Sequence of chain 1.H:
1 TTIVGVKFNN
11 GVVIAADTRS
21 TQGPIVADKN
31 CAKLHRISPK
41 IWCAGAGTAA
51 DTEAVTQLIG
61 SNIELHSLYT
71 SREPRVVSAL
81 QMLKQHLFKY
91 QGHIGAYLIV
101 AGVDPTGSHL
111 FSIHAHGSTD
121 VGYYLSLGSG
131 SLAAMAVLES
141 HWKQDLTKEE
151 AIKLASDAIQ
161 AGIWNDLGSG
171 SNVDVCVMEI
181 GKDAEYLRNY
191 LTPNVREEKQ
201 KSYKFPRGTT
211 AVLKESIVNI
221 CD

Sequence of chain 1.I:
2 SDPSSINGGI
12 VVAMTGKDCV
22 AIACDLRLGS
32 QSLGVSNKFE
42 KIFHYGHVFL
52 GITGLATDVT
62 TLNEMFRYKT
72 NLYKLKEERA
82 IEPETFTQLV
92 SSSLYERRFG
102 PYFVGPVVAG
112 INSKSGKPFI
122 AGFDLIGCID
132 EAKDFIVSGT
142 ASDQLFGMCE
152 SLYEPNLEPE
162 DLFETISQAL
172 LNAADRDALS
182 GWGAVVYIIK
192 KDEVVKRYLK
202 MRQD

Binding-site contacts:
Ligand atom C51 contacts residue GLY168 of chain 1.H at 3.7 Å.
Ligand atom C35 contacts residue THR48 of chain 1.H at 3.6 Å.
Ligand atom N41 contacts residue THR1 of chain 1.H at 3.7 Å.
Ligand atom C43 contacts residue THR1 of chain 1.H at 2.7 Å.
Ligand atom O9 contacts residue ASP125 of chain 1.I at 3.7 Å.
Ligand atom C47 contacts residue THR1 of chain 1.H at 1.4 Å.
Ligand atom C24 contacts residue ALA49 of chain 1.H at 3.8 Å (hydrophobic).
Ligand atom O48 contacts residue MES1 of chain 1.FA at 2.6 Å (h-bond).
Ligand atom N22 contacts residue ASP125 of chain 1.I at 3.2 Å (salt-bridge).
Ligand atom C59 contacts residue THR1 of chain 1.H at 2.5 Å.
Ligand atom C51 contacts residue THR1 of chain 1.H at 1.5 Å.
Ligand atom N30 contacts residue THR21 of chain 1.H at 3.1 Å (h-bond).
Ligand atom C58 contacts residue ARG19 of chain 1.H at 3.2 Å.
Ligand atom C58 contacts residue LYS33 of chain 1.H at 3.7 Å.
Ligand atom C31 contacts residue GLY47 of chain 1.H at 3.5 Å.
Ligand atom O40 contacts residue THR21 of chain 1.H at 3.1 Å (h-bond).
Ligand atom O29 contacts residue ALA49 of chain 1.H at 3.0 Å (h-bond).
Ligand atom C42 contacts residue THR1 of chain 1.H at 2.4 Å.
Ligand atom C58 contacts residue THR1 of chain 1.H at 2.5 Å.
Ligand atom O60 contacts residue MES1 of chain 1.FA at 2.7 Å (h-bond).
Ligand atom O48 contacts residue THR1 of chain 1.H at 2.3 Å (h-bond).
Ligand atom C58 contacts residue GLY168 of chain 1.H at 3.0 Å.
Ligand atom C19 contacts residue THR48 of chain 1.H at 3.6 Å.
Ligand atom O60 contacts residue THR1 of chain 1.H at 2.8 Å (h-bond).
Ligand atom O40 contacts residue SER20 of chain 1.H at 3.5 Å (h-bond).
Ligand atom C39 contacts residue GLY47 of chain 1.H at 3.7 Å.
Ligand atom O21 contacts residue GLN22 of chain 1.H at 3.7 Å.
Ligand atom C34 contacts residue GLY47 of chain 1.H at 3.5 Å.
Ligand atom N41 contacts residue GLY47 of chain 1.H at 3.0 Å (h-bond).
Ligand atom C23 contacts residue THR21 of chain 1.H at 3.5 Å.
Ligand atom C44 contacts residue THR1 of chain 1.H at 3.6 Å.
Ligand atom C43 contacts residue GLY47 of chain 1.H at 3.5 Å.
Ligand atom C46 contacts residue SER20 of chain 1.H at 3.7 Å.
Ligand atom C27 contacts residue ALA27 of chain 1.H at 3.4 Å (hydrophobic).
Ligand atom C45 contacts residue THR52 of chain 1.H at 3.7 Å.
Ligand atom C45 contacts residue ALA49 of chain 1.H at 3.8 Å (hydrophobic).
Ligand atom C27 contacts residue THR21 of chain 1.H at 3.3 Å.
Ligand atom C13 contacts residue LEU126 of chain 1.I at 3.8 Å (hydrophobic).
Ligand atom C32 contacts residue THR21 of chain 1.H at 3.8 Å.
Ligand atom O48 contacts residue GLY47 of chain 1.H at 3.2 Å (h-bond).

This small molecule binds to this protein.
Small molecule (SMILES): CC(C)C[C@H](NC(=O)[C@H](CCc1ccccc1)NC(=O)CN1CCOCC1)C(=O)N[C@@H](Cc1ccccc1)C(=O)N[C@@H](CC(C)C)[C@@H](O)[C@H](C)CO